Binding-site contacts:
Ligand atom O6 contacts residue GLN314 of chain 2.B at 2.3 Å (h-bond).
Ligand atom O3 contacts residue THR374 of chain 2.B at 2.5 Å.
Ligand atom C1 contacts residue ARG313 of chain 2.B at 0.8 Å.
Ligand atom C3 contacts residue ARG313 of chain 2.B at 1.8 Å.
Ligand atom C4 contacts residue ARG313 of chain 2.B at 2.4 Å.
Ligand atom O5 contacts residue ASN119 of chain 2.A at 2.4 Å (h-bond).
Ligand atom C1 contacts residue ASN119 of chain 2.A at 1.5 Å.
Ligand atom O2 contacts residue THR374 of chain 2.B at 1.5 Å.
Ligand atom C2 contacts residue THR374 of chain 2.B at 2.2 Å.
Ligand atom O2 contacts residue ASN312 of chain 2.B at 1.3 Å.
Ligand atom C3 contacts residue GLN310 of chain 2.B at 2.5 Å.
Ligand atom C3 contacts residue THR374 of chain 2.B at 2.5 Å.
Ligand atom C5 contacts residue ARG313 of chain 2.B at 1.5 Å.
Ligand atom O5 contacts residue THR295 of chain 2.B at 2.5 Å (h-bond).
Ligand atom C6 contacts residue GLN310 of chain 2.B at 1.6 Å.
Ligand atom C5 contacts residue GLN314 of chain 2.B at 1.4 Å.
Ligand atom C4 contacts residue GLN314 of chain 2.B at 1.7 Å.
Ligand atom C2 contacts residue ASN312 of chain 2.B at 1.2 Å.
Ligand atom O7 contacts residue GLY373 of chain 2.B at 2.6 Å (h-bond).
Ligand atom C6 contacts residue GLN314 of chain 2.B at 1.4 Å.
Ligand atom C8 contacts residue GLY373 of chain 2.B at 2.1 Å.
Ligand atom O6 contacts residue THR295 of chain 2.B at 2.0 Å (h-bond).
Ligand atom O3 contacts residue ARG313 of chain 2.B at 2.6 Å (salt-bridge).
Ligand atom C7 contacts residue GLY373 of chain 2.B at 2.1 Å.
Ligand atom O5 contacts residue ASN312 of chain 2.B at 2.0 Å (h-bond).
Ligand atom C1 contacts residue ASN312 of chain 2.B at 1.4 Å.
Ligand atom O4 contacts residue GLN314 of chain 2.B at 1.4 Å.
Ligand atom O2 contacts residue ARG313 of chain 2.B at 0.9 Å.
Ligand atom O5 contacts residue ARG313 of chain 2.B at 1.6 Å.
Ligand atom C4 contacts residue GLN310 of chain 2.B at 1.1 Å.
Ligand atom O5 contacts residue GLN314 of chain 2.B at 2.0 Å (h-bond).
Ligand atom O4 contacts residue GLN310 of chain 2.B at 2.0 Å (h-bond).
Ligand atom O6 contacts residue GLN310 of chain 2.B at 1.9 Å.
Ligand atom C8 contacts residue TYR372 of chain 2.B at 2.0 Å (hydrophobic).
Ligand atom O3 contacts residue ILE311 of chain 2.B at 2.5 Å (h-bond).
Ligand atom C2 contacts residue ARG313 of chain 2.B at 0.7 Å.
Ligand atom C5 contacts residue GLN310 of chain 2.B at 1.4 Å.
Ligand atom C2 contacts residue ASN119 of chain 2.A at 2.6 Å.
Ligand atom O6 contacts residue ILE311 of chain 2.B at 2.1 Å (h-bond).
Ligand atom O4 contacts residue ARG313 of chain 2.B at 2.6 Å.

A protein and the small-molecule ligand that binds it are described below.
Small molecule (SMILES): CC(=O)N[C@H]1[C@H](O[C@H]2[C@H](O)[C@@H](NC(C)=O)CO[C@@H]2CO[C@H]2O[C@H](CO)[C@@H](O)[C@H](O)[C@@H]2O)O[C@H](CO)[C@@H](O[C@@H]2O[C@H](CO)[C@@H](O)[C@H](O[C@H]3O[C@H](CO)[C@@H](O)[C@H](O)[C@@H]3O[C@H]3O[C@H](CO)[C@@H](O)[C@H](O)[C@@H]3O)[C@@H]2O)[C@@H]1O

Sequence of chain 2.A:
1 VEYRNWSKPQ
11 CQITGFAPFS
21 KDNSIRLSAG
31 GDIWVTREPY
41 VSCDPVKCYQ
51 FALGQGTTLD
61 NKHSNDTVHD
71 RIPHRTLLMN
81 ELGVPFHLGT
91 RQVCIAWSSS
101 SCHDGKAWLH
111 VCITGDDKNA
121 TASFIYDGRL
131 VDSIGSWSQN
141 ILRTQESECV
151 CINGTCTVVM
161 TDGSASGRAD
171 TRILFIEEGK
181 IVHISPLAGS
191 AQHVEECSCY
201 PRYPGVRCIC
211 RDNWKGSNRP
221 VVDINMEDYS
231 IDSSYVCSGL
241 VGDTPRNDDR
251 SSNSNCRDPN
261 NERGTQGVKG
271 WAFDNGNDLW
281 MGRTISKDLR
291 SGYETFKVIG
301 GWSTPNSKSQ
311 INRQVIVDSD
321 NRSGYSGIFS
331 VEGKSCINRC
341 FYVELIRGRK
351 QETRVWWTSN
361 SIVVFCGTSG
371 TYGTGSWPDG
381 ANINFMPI

Sequence of chain 2.B:
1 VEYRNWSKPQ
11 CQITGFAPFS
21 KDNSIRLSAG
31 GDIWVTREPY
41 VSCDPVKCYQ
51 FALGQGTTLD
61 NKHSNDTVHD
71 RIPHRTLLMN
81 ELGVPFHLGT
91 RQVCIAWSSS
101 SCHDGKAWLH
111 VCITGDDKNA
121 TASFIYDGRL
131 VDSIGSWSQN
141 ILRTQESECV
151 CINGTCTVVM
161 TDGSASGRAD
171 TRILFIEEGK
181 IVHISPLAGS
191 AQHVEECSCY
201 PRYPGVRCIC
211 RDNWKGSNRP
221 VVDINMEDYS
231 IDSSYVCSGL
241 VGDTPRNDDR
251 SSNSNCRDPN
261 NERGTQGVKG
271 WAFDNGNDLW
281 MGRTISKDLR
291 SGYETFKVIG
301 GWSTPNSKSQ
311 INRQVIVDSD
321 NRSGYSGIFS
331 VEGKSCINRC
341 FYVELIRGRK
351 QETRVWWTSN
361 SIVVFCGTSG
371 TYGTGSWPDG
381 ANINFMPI